Sequence of chain 1.A:
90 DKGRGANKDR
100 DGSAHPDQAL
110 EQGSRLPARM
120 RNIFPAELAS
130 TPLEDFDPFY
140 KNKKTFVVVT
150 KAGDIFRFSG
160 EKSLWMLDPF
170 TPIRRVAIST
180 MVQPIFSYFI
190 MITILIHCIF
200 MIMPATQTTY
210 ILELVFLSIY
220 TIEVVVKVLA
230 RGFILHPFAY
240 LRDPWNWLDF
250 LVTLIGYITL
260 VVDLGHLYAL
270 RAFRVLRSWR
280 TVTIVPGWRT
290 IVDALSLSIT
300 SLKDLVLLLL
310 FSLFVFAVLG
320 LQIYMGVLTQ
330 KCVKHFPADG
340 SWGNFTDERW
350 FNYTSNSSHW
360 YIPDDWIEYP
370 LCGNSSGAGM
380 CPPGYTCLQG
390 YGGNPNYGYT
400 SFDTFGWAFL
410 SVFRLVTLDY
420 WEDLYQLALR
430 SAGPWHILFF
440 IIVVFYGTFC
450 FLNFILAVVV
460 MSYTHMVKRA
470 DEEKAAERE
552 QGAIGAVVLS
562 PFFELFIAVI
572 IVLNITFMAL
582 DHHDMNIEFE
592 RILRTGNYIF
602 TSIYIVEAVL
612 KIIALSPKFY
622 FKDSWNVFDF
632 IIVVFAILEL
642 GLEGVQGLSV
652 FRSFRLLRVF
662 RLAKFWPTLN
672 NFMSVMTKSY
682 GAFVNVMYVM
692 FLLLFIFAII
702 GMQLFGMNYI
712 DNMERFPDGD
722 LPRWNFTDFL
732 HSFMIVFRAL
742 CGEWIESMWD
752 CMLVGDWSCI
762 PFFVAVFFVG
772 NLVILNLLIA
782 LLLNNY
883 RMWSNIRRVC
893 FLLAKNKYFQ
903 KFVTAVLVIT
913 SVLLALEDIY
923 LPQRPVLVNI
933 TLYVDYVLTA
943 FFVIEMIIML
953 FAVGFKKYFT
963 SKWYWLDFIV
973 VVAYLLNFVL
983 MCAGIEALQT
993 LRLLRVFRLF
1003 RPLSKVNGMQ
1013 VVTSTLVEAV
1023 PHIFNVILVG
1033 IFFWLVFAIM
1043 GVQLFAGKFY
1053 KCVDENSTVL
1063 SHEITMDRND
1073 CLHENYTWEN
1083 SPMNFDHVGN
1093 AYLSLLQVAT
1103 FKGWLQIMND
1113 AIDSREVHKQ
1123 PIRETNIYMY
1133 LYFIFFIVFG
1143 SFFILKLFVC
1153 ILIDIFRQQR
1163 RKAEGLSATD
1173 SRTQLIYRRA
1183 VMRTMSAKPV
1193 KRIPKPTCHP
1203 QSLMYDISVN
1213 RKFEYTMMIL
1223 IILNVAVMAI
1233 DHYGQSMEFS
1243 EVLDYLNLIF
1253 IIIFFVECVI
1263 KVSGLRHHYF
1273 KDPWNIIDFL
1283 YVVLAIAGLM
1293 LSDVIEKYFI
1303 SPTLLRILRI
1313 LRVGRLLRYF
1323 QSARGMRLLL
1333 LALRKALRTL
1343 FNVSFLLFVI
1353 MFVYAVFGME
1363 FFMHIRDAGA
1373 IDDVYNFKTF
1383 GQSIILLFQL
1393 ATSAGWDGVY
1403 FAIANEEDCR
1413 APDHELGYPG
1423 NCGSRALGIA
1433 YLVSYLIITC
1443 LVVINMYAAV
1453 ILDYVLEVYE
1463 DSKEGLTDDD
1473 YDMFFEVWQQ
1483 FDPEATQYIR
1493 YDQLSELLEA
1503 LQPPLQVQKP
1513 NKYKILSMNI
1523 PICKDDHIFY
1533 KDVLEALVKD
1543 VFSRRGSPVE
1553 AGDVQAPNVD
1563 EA

Binding-site contacts:
Ligand atom O10 contacts residue GLU744 of chain 1.A at 3.2 Å (salt-bridge).
Ligand atom O01 contacts residue LEU1107 of chain 1.A at 4.0 Å.
Ligand atom C07 contacts residue LEU1107 of chain 1.A at 4.0 Å (hydrophobic).
Ligand atom C13 contacts residue GLU747 of chain 1.A at 3.7 Å.
Ligand atom O22 contacts residue ASP1399 of chain 1.A at 2.4 Å (salt-bridge).
Ligand atom N18 contacts residue NA1 of chain 1.I at 3.8 Å.
Ligand atom O20 contacts residue GLU747 of chain 1.A at 3.0 Å (salt-bridge).
Ligand atom N18 contacts residue TYR419 of chain 1.A at 3.3 Å.
Ligand atom O16 contacts residue LYS1104 of chain 1.A at 3.3 Å.
Ligand atom N18 contacts residue GLU747 of chain 1.A at 3.7 Å.
Ligand atom O10 contacts residue TRP1106 of chain 1.A at 3.5 Å.
Ligand atom C05 contacts residue ASP1399 of chain 1.A at 3.7 Å.
Ligand atom N14 contacts residue LYS1104 of chain 1.A at 3.8 Å.
Ligand atom O10 contacts residue LEU1107 of chain 1.A at 4.0 Å.
Ligand atom C15 contacts residue LYS1104 of chain 1.A at 3.7 Å.
Ligand atom N12 contacts residue TYR419 of chain 1.A at 3.6 Å.
Ligand atom O06 contacts residue GLY1105 of chain 1.A at 3.2 Å (h-bond).
Ligand atom C21 contacts residue ASP1399 of chain 1.A at 3.4 Å.
Ligand atom C07 contacts residue GLY1105 of chain 1.A at 3.9 Å.
Ligand atom C19 contacts residue GLU747 of chain 1.A at 3.5 Å.
Ligand atom C11 contacts residue GLU747 of chain 1.A at 3.8 Å.
Ligand atom C09 contacts residue LEU1107 of chain 1.A at 3.6 Å (hydrophobic).
Ligand atom O08 contacts residue LEU1107 of chain 1.A at 3.4 Å.
Ligand atom O06 contacts residue LYS1104 of chain 1.A at 4.1 Å.
Ligand atom O16 contacts residue GLY1397 of chain 1.A at 3.2 Å (h-bond).
Ligand atom N14 contacts residue GLU744 of chain 1.A at 3.9 Å.
Ligand atom O16 contacts residue GLU421 of chain 1.A at 3.7 Å.
Ligand atom O04 contacts residue TYR419 of chain 1.A at 3.9 Å.
Ligand atom C19 contacts residue TYR419 of chain 1.A at 3.7 Å (hydrophobic).
Ligand atom N18 contacts residue ASP418 of chain 1.A at 3.8 Å.
Ligand atom O06 contacts residue ASP1399 of chain 1.A at 3.4 Å (salt-bridge).
Ligand atom C13 contacts residue TYR419 of chain 1.A at 3.5 Å (hydrophobic).
Ligand atom O08 contacts residue TRP1106 of chain 1.A at 3.7 Å.
Ligand atom N12 contacts residue GLU744 of chain 1.A at 4.1 Å.
Ligand atom O08 contacts residue GLY1105 of chain 1.A at 3.5 Å (h-bond).
Ligand atom N18 contacts residue GLU744 of chain 1.A at 3.5 Å.
Ligand atom C13 contacts residue GLU744 of chain 1.A at 3.5 Å.
Ligand atom N12 contacts residue GLU747 of chain 1.A at 2.9 Å (salt-bridge).
Ligand atom O20 contacts residue LEU1107 of chain 1.A at 3.9 Å.
Ligand atom O10 contacts residue PHE1103 of chain 1.A at 3.4 Å (h-bond).

The protein below binds the small molecule below.
Small molecule (SMILES): NC1=N[C@H](O)[C@H]2[C@H]3O[C@]4(O)O[C@@H]([C@@H](O)[C@@]2(N1)[C@@H]4O)[C@]3(O)CO